Binding-site contacts:
Ligand atom C5 contacts residue ASN184 of chain 1.E at 3.8 Å.
Ligand atom C8 contacts residue GLU182 of chain 1.E at 3.5 Å.
Ligand atom C7 contacts residue GLU182 of chain 1.E at 4.4 Å.
Ligand atom O5 contacts residue ASN184 of chain 1.E at 2.5 Å (h-bond).
Ligand atom N2 contacts residue ASN184 of chain 1.E at 3.0 Å (h-bond).
Ligand atom C8 contacts residue ASN184 of chain 1.E at 3.7 Å.
Ligand atom C4 contacts residue ASN184 of chain 1.E at 4.4 Å.
Ligand atom O7 contacts residue ASN184 of chain 1.E at 3.3 Å (h-bond).
Ligand atom C7 contacts residue TYR183 of chain 1.E at 4.4 Å (hydrophobic).
Ligand atom C3 contacts residue ASN184 of chain 1.E at 3.9 Å.
Ligand atom C8 contacts residue TYR183 of chain 1.E at 3.6 Å (hydrophobic).
Ligand atom C2 contacts residue ASN184 of chain 1.E at 2.5 Å.
Ligand atom O7 contacts residue GLU182 of chain 1.E at 4.3 Å.
Ligand atom O5 contacts residue ASN336 of chain 1.E at 4.1 Å.
Ligand atom C7 contacts residue ASN184 of chain 1.E at 3.2 Å.
Ligand atom O7 contacts residue TYR183 of chain 1.E at 4.5 Å.
Ligand atom C1 contacts residue ASN184 of chain 1.E at 1.5 Å.
Ligand atom N2 contacts residue LYS169 of chain 1.E at 4.2 Å.
Ligand atom C1 contacts residue ASN336 of chain 1.E at 4.4 Å.

Sequence of chain 1.E:
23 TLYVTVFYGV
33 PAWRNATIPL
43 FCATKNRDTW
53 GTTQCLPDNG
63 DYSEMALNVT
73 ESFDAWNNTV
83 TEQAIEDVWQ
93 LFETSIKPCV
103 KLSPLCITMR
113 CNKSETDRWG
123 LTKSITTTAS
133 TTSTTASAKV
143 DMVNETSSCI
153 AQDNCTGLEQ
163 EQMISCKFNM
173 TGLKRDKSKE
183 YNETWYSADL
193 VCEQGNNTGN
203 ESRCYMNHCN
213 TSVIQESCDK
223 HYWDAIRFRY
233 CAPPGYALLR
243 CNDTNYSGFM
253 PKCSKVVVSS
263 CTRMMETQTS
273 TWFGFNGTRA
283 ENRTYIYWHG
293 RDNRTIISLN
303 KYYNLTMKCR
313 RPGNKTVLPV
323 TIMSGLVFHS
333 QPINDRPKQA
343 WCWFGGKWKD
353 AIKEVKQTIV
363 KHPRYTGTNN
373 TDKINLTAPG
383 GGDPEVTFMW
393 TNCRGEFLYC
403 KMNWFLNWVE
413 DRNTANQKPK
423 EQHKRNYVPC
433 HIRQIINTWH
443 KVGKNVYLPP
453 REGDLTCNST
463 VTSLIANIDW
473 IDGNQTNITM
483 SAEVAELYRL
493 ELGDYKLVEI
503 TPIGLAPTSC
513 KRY

This small molecule binds to this protein.
Small molecule (SMILES): CC(=O)N[C@@H]1[C@@H](O)[C@H](O)[C@@H](CO)O[C@H]1O